Sequence of chain 1.B:
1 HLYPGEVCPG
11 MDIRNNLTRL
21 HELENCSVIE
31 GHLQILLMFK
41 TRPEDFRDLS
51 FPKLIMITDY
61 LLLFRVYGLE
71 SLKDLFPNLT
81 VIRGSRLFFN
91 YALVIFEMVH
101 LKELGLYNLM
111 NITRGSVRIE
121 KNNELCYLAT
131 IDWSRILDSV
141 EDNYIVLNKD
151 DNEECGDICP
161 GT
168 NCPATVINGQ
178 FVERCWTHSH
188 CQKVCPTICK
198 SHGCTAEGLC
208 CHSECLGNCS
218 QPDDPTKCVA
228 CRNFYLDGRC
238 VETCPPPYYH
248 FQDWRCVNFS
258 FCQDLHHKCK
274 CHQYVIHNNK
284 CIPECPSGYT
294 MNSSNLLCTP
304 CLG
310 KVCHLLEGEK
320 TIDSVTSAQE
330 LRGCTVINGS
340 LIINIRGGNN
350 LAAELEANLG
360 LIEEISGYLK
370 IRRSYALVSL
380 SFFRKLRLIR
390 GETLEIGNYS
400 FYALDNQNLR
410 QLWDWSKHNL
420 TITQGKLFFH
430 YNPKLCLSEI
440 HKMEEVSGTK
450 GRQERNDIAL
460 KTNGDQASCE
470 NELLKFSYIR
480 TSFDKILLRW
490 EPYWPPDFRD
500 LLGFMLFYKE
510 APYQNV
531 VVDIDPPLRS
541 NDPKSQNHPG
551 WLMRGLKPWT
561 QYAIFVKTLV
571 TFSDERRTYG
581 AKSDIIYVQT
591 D

Binding-site contacts:
Ligand atom C2 contacts residue ASN397 of chain 1.B at 2.5 Å.
Ligand atom C8 contacts residue ASN397 of chain 1.B at 4.4 Å.
Ligand atom C7 contacts residue ASN397 of chain 1.B at 3.3 Å.
Ligand atom N2 contacts residue ASN397 of chain 1.B at 2.9 Å (h-bond).
Ligand atom C3 contacts residue ASN397 of chain 1.B at 3.8 Å.
Ligand atom C1 contacts residue ASN397 of chain 1.B at 1.4 Å.
Ligand atom C4 contacts residue ASN397 of chain 1.B at 4.3 Å.
Ligand atom C8 contacts residue GLU453 of chain 1.A at 3.5 Å.
Ligand atom C5 contacts residue ASN397 of chain 1.B at 3.6 Å.
Ligand atom O5 contacts residue ASN397 of chain 1.B at 2.3 Å (h-bond).
Ligand atom O7 contacts residue ASN397 of chain 1.B at 3.4 Å (h-bond).

This protein binds this small molecule.
Small molecule (SMILES): CC(=O)N[C@H]1[C@H](O[C@H]2[C@H](O)[C@@H](NC(C)=O)CO[C@@H]2CO)O[C@H](CO)[C@@H](O)[C@@H]1O

Sequence of chain 1.A:
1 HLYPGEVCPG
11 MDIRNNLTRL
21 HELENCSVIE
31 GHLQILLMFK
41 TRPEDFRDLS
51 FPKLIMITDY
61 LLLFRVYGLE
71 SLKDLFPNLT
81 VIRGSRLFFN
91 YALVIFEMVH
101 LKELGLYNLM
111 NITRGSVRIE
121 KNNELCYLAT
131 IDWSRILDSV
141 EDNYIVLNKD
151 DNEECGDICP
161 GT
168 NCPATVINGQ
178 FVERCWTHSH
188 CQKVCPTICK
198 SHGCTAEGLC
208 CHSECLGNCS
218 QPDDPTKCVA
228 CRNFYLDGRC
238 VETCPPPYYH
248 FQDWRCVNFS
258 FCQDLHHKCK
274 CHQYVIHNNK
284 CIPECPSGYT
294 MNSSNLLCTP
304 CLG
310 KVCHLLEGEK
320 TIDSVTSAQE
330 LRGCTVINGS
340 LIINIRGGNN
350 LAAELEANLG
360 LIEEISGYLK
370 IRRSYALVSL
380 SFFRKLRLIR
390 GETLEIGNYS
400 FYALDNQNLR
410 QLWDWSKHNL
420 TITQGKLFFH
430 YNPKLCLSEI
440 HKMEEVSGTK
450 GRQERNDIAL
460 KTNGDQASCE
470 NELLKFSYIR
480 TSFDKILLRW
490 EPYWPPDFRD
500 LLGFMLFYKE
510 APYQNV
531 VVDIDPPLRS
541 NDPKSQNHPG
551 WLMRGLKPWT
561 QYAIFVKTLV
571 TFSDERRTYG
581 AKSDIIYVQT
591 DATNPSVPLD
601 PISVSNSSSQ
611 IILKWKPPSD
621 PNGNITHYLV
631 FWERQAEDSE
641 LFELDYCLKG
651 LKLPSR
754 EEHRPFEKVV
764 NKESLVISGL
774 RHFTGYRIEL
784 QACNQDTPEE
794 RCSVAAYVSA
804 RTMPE